The protein below binds the small molecule below.
Small molecule (SMILES): CC(=O)N[C@H]1[C@H](O[C@H]2[C@H](O)[C@@H](NC(C)=O)CO[C@@H]2CO)O[C@H](CO)[C@@H](O)[C@@H]1O

Binding-site contacts:
Ligand atom C6 contacts residue ASN162 of chain 1.G at 4.2 Å.
Ligand atom O5 contacts residue ASN162 of chain 1.G at 2.3 Å (h-bond).
Ligand atom C8 contacts residue ASN162 of chain 1.G at 3.3 Å.
Ligand atom C2 contacts residue ASN162 of chain 1.G at 2.2 Å.
Ligand atom C8 contacts residue ASP163 of chain 1.G at 4.0 Å.
Ligand atom N2 contacts residue ASN162 of chain 1.G at 2.8 Å (h-bond).
Ligand atom C7 contacts residue ASN162 of chain 1.G at 3.3 Å.
Ligand atom C5 contacts residue ASN162 of chain 1.G at 3.6 Å.
Ligand atom O6 contacts residue ASN162 of chain 1.G at 4.2 Å.
Ligand atom C4 contacts residue ASN162 of chain 1.G at 4.0 Å.
Ligand atom C3 contacts residue ASN162 of chain 1.G at 3.6 Å.
Ligand atom C1 contacts residue ASN162 of chain 1.G at 1.4 Å.
Ligand atom O7 contacts residue ASN162 of chain 1.G at 4.4 Å.

Sequence of chain 1.G:
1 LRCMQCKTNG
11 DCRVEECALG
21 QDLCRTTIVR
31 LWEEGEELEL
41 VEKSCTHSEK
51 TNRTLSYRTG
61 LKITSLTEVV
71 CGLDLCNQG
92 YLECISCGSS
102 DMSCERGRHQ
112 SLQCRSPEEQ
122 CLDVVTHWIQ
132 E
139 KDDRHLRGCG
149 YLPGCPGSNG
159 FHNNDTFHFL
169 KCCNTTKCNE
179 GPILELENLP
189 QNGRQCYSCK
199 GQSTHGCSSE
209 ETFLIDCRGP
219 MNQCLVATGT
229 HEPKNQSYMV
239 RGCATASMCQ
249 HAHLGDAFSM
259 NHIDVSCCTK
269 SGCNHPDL